Binding-site contacts:
Ligand atom O1 contacts residue TYR98 of chain 1.A at 4.2 Å.
Ligand atom C1 contacts residue ASN99 of chain 1.A at 4.1 Å.
Ligand atom C8 contacts residue LEU51 of chain 1.A at 3.9 Å (hydrophobic).
Ligand atom C11 contacts residue MET108 of chain 1.A at 3.8 Å (hydrophobic).
Ligand atom C6 contacts residue ILE105 of chain 1.A at 4.1 Å (hydrophobic).
Ligand atom C11 contacts residue TRP40 of chain 1.A at 3.8 Å (hydrophobic).
Ligand atom C12 contacts residue MET108 of chain 1.A at 3.9 Å (hydrophobic).
Ligand atom C4 contacts residue PRO41 of chain 1.A at 3.8 Å (hydrophobic).
Ligand atom C13 contacts residue ILE105 of chain 1.A at 4.1 Å (hydrophobic).
Ligand atom C11 contacts residue ILE105 of chain 1.A at 3.9 Å (hydrophobic).
Ligand atom O1 contacts residue ASN99 of chain 1.A at 3.1 Å (h-bond).
Ligand atom N1 contacts residue CYS95 of chain 1.A at 4.0 Å.
Ligand atom N1 contacts residue VAL46 of chain 1.A at 4.2 Å.
Ligand atom C11 contacts residue PRO41 of chain 1.A at 3.9 Å (hydrophobic).
Ligand atom C3 contacts residue ILE105 of chain 1.A at 3.8 Å (hydrophobic).
Ligand atom N1 contacts residue ASN99 of chain 1.A at 3.6 Å (h-bond).
Ligand atom N1 contacts residue ILE105 of chain 1.A at 4.2 Å.
Ligand atom C16 contacts residue PRO41 of chain 1.A at 3.7 Å (hydrophobic).
Ligand atom C2 contacts residue ASN99 of chain 1.A at 4.0 Å.
Ligand atom C12 contacts residue ILE105 of chain 1.A at 4.1 Å (hydrophobic).
Ligand atom C4 contacts residue PHE42 of chain 1.A at 3.5 Å (hydrophobic).
Ligand atom N2 contacts residue LEU51 of chain 1.A at 4.0 Å.
Ligand atom O1 contacts residue TYR56 of chain 1.A at 3.9 Å.
Ligand atom C10 contacts residue ILE105 of chain 1.A at 4.0 Å (hydrophobic).
Ligand atom O2 contacts residue LEU51 of chain 1.A at 4.0 Å.
Ligand atom C5 contacts residue VAL46 of chain 1.A at 4.1 Å (hydrophobic).
Ligand atom C1 contacts residue LEU53 of chain 1.A at 3.4 Å (hydrophobic).
Ligand atom C15 contacts residue LEU51 of chain 1.A at 3.8 Å (hydrophobic).
Ligand atom C4 contacts residue ILE105 of chain 1.A at 3.7 Å (hydrophobic).
Ligand atom C17 contacts residue PRO41 of chain 1.A at 3.6 Å (hydrophobic).
Ligand atom C16 contacts residue LEU51 of chain 1.A at 3.9 Å (hydrophobic).
Ligand atom C7 contacts residue LEU51 of chain 1.A at 4.2 Å (hydrophobic).
Ligand atom C3 contacts residue VAL46 of chain 1.A at 3.9 Å (hydrophobic).
Ligand atom C10 contacts residue PRO41 of chain 1.A at 4.0 Å (hydrophobic).
Ligand atom C10 contacts residue TRP40 of chain 1.A at 3.6 Å (hydrophobic).
Ligand atom C17 contacts residue LEU51 of chain 1.A at 4.1 Å (hydrophobic).
Ligand atom C5 contacts residue ILE105 of chain 1.A at 4.1 Å (hydrophobic).
Ligand atom C7 contacts residue ILE105 of chain 1.A at 4.1 Å (hydrophobic).
Ligand atom C15 contacts residue PRO41 of chain 1.A at 4.2 Å (hydrophobic).
Ligand atom O2 contacts residue TRP40 of chain 1.A at 3.6 Å.

A small-molecule ligand and the protein it binds are described below.
Small molecule (SMILES): Cc1noc(C)c1-c1ccc(=O)n(Cc2ccccc2)c1

Sequence of chain 1.A:
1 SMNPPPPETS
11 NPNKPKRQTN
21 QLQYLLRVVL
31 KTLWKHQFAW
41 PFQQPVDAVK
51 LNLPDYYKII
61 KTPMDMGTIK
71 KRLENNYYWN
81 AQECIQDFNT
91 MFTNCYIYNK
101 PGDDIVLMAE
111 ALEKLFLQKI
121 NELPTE